Binding-site contacts:
Ligand atom O3' contacts residue GLY265 of chain 2.A at 3.4 Å (h-bond).
Ligand atom C2 contacts residue THR351 of chain 2.A at 2.9 Å.
Ligand atom OP1 contacts residue GLY265 of chain 2.A at 3.4 Å (h-bond).
Ligand atom C2' contacts residue TYR260 of chain 2.A at 3.3 Å (hydrophobic).
Ligand atom C2' contacts residue THR351 of chain 2.A at 3.2 Å.
Ligand atom N3 contacts residue THR351 of chain 2.A at 3.3 Å.
Ligand atom C2' contacts residue GLN346 of chain 2.A at 3.2 Å.
Ligand atom O2' contacts residue ASN349 of chain 2.A at 3.3 Å.
Ligand atom O2' contacts residue THR183 of chain 2.A at 3.5 Å.
Ligand atom N3 contacts residue TYR260 of chain 2.A at 3.5 Å.
Ligand atom P contacts residue TYR350 of chain 2.A at 3.3 Å.
Ligand atom OP1 contacts residue LYS180 of chain 2.A at 2.7 Å (salt-bridge).
Ligand atom C4' contacts residue MET322 of chain 2.A at 3.5 Å (hydrophobic).
Ligand atom P contacts residue ARG195 of chain 2.A at 3.3 Å.
Ligand atom C1' contacts residue THR351 of chain 2.A at 3.2 Å.
Ligand atom OP2 contacts residue ARG354 of chain 2.A at 2.4 Å (salt-bridge).
Ligand atom C5' contacts residue ASN349 of chain 2.A at 3.4 Å.
Ligand atom O2' contacts residue THR351 of chain 2.A at 2.3 Å (h-bond).
Ligand atom C2' contacts residue TYR350 of chain 2.A at 3.4 Å (hydrophobic).
Ligand atom C5' contacts residue GLN346 of chain 2.A at 3.2 Å.
Ligand atom OP2 contacts residue ARG194 of chain 2.A at 3.3 Å (salt-bridge).
Ligand atom O4' contacts residue ASN349 of chain 2.A at 3.3 Å.
Ligand atom OP1 contacts residue THR267 of chain 2.A at 3.0 Å (h-bond).
Ligand atom O2 contacts residue THR351 of chain 2.A at 3.0 Å (h-bond).
Ligand atom OP1 contacts residue ARG194 of chain 2.A at 2.9 Å (salt-bridge).
Ligand atom O2' contacts residue TYR260 of chain 2.A at 2.7 Å (h-bond).
Ligand atom O5' contacts residue TYR350 of chain 2.A at 3.5 Å (h-bond).
Ligand atom N1 contacts residue THR351 of chain 2.A at 3.1 Å (h-bond).
Ligand atom P contacts residue ARG354 of chain 2.A at 3.5 Å.
Ligand atom P contacts residue LYS180 of chain 2.A at 3.2 Å.
Ligand atom OP2 contacts residue LYS180 of chain 2.A at 2.8 Å (salt-bridge).
Ligand atom C4' contacts residue GLN346 of chain 2.A at 3.4 Å.
Ligand atom C4' contacts residue ASN349 of chain 2.A at 3.3 Å.
Ligand atom O5' contacts residue ARG195 of chain 2.A at 3.4 Å (salt-bridge).
Ligand atom O2' contacts residue TYR350 of chain 2.A at 3.5 Å.
Ligand atom O4' contacts residue TYR350 of chain 2.A at 3.2 Å (h-bond).
Ligand atom O2' contacts residue GLN346 of chain 2.A at 2.2 Å (h-bond).
Ligand atom OP2 contacts residue ARG195 of chain 2.A at 2.4 Å (salt-bridge).
Ligand atom C1' contacts residue GLN346 of chain 2.A at 3.3 Å.
Ligand atom OP2 contacts residue TYR350 of chain 2.A at 2.3 Å (h-bond).

This protein binds this small molecule.
Small molecule (SMILES): O=c1ccn([C@@H]2O[C@H](CO[P](=O)(O)O[C@H]3[C@@H](O)[C@H](n4ccc(=O)[nH]c4=O)O[C@@H]3CO[P](=O)(O)O[C@H]3[C@@H](O)[C@H](n4ccc(=O)[nH]c4=O)O[C@@H]3CO[P](=O)(O)O[C@H]3[C@@H](O)[C@H](n4ccc(=O)[nH]c4=O)O[C@@H]3CO[P](=O)(O)O[C@H]3[C@@H](O)[C@H](n4ccc(=O)[nH]c4=O)O[C@@H]3CO[P](=O)(O)O[C@H]3[C@@H](O)[C@H](n4ccc(=O)[nH]c4=O)O[C@@H]3COP(=O)=O)[C@@H](O)[C@H]2O)c(=O)[nH]1

Sequence of chain 2.A:
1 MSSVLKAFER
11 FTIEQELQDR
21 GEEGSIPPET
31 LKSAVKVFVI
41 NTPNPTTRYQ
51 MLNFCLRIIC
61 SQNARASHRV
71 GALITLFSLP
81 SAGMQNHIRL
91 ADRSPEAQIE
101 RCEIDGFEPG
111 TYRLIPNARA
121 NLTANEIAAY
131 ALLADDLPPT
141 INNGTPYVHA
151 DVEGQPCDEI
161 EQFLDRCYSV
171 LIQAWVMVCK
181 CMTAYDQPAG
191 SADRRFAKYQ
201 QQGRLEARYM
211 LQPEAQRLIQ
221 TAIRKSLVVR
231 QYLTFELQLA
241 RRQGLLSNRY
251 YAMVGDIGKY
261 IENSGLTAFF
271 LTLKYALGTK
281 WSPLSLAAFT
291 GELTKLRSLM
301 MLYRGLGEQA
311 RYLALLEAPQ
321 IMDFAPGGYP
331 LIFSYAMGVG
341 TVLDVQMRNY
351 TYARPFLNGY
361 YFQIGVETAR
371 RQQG